Sequence of chain 1.A:
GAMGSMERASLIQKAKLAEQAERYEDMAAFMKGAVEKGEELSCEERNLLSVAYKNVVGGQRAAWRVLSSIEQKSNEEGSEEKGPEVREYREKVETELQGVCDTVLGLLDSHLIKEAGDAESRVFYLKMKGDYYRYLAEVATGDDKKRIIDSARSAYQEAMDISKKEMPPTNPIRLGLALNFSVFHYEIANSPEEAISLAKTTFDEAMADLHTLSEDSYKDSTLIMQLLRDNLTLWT

Binding-site contacts:
Ligand atom CA contacts residue LEU179 of chain 1.A at 3.7 Å (hydrophobic).
Ligand atom CG contacts residue VAL183 of chain 1.A at 3.8 Å (hydrophobic).
Ligand atom CG2 contacts residue GLY176 of chain 1.A at 3.6 Å.
Ligand atom O contacts residue ASN180 of chain 1.A at 2.9 Å (h-bond).
Ligand atom O contacts residue VAL183 of chain 1.A at 3.5 Å.
Ligand atom CB contacts residue TRP235 of chain 1.A at 3.8 Å (hydrophobic).
Ligand atom N contacts residue ASN180 of chain 1.A at 3.0 Å (h-bond).
Ligand atom O1P contacts residue ARG61 of chain 1.A at 2.9 Å (salt-bridge).
Ligand atom C contacts residue ASN180 of chain 1.A at 3.6 Å.
Ligand atom C contacts residue LYS54 of chain 1.A at 3.9 Å.
Ligand atom CA contacts residue ASN231 of chain 1.A at 3.7 Å.
Ligand atom OXT contacts residue LYS54 of chain 1.A at 3.6 Å.
Ligand atom CG2 contacts residue ARG134 of chain 1.A at 3.9 Å.
Ligand atom O1P contacts residue LYS54 of chain 1.A at 2.7 Å (salt-bridge).
Ligand atom CG1 contacts residue LEU227 of chain 1.A at 3.4 Å (hydrophobic).
Ligand atom CA contacts residue ASN231 of chain 1.A at 3.5 Å.
Ligand atom O2P contacts residue ARG61 of chain 1.A at 2.9 Å (salt-bridge).
Ligand atom C contacts residue ASN231 of chain 1.A at 3.7 Å.
Ligand atom CG2 contacts residue ASN180 of chain 1.A at 3.7 Å.
Ligand atom C contacts residue LYS127 of chain 1.A at 3.8 Å.
Ligand atom P contacts residue ARG61 of chain 1.A at 3.6 Å.
Ligand atom O contacts residue LEU179 of chain 1.A at 3.5 Å.
Ligand atom CB contacts residue ASN180 of chain 1.A at 3.2 Å.
Ligand atom CA contacts residue ASN180 of chain 1.A at 3.2 Å.
Ligand atom CB contacts residue ASN231 of chain 1.A at 3.6 Å.
Ligand atom O contacts residue ASN231 of chain 1.A at 3.0 Å (h-bond).
Ligand atom P contacts residue LYS54 of chain 1.A at 3.6 Å.
Ligand atom O3P contacts residue TYR135 of chain 1.A at 2.6 Å (h-bond).
Ligand atom O3P contacts residue LYS54 of chain 1.A at 3.4 Å (salt-bridge).
Ligand atom P contacts residue TYR135 of chain 1.A at 3.9 Å.
Ligand atom CG1 contacts residue LEU179 of chain 1.A at 3.8 Å (hydrophobic).
Ligand atom CB contacts residue ASN231 of chain 1.A at 3.5 Å.
Ligand atom O3P contacts residue ARG134 of chain 1.A at 2.8 Å (salt-bridge).
Ligand atom C contacts residue ASN231 of chain 1.A at 3.9 Å.
Ligand atom O2P contacts residue ARG134 of chain 1.A at 2.9 Å (salt-bridge).
Ligand atom CG2 contacts residue VAL183 of chain 1.A at 3.7 Å (hydrophobic).
Ligand atom O contacts residue LYS127 of chain 1.A at 2.9 Å (salt-bridge).
Ligand atom N contacts residue LEU179 of chain 1.A at 3.9 Å.
Ligand atom N contacts residue ASN231 of chain 1.A at 2.8 Å (h-bond).
Ligand atom P contacts residue ARG134 of chain 1.A at 3.8 Å.

A protein and the small-molecule ligand that binds it are described below.
Small molecule (SMILES): CC(C)[C@H](NC(=O)[C@@H](NC(=O)[C@H](C)NC(=O)[C@@H]1CCCN1C(=O)[C@@H](N)Cc1ccccc1)[C@@H](C)OP(=O)(O)O)C(=O)O